Binding-site contacts:
Ligand atom O3 contacts residue MET204 of chain 1.A at 4.3 Å.
Ligand atom O4 contacts residue HIS171 of chain 1.A at 2.6 Å (h-bond).
Ligand atom O1 contacts residue HIS171 of chain 1.A at 3.5 Å.
Ligand atom O6 contacts residue THR183 of chain 1.A at 2.6 Å (h-bond).
Ligand atom C5 contacts residue TRP238 of chain 1.A at 3.6 Å (hydrophobic).
Ligand atom C6 contacts residue TRP238 of chain 1.A at 3.4 Å (hydrophobic).
Ligand atom C6 contacts residue PHE174 of chain 1.A at 4.5 Å (hydrophobic).
Ligand atom C2 contacts residue HIS171 of chain 1.A at 3.7 Å.
Ligand atom C6 contacts residue THR183 of chain 1.A at 3.2 Å.
Ligand atom O6 contacts residue TRP238 of chain 1.A at 3.7 Å.
Ligand atom C3 contacts residue TRP238 of chain 1.A at 3.9 Å (hydrophobic).
Ligand atom C6 contacts residue HIS171 of chain 1.A at 4.2 Å.
Ligand atom O3 contacts residue UDP1 of chain 1.B at 3.2 Å (h-bond).
Ligand atom O6 contacts residue PHE174 of chain 1.A at 3.5 Å.
Ligand atom C1 contacts residue HIS171 of chain 1.A at 3.8 Å.
Ligand atom O3 contacts residue TRP238 of chain 1.A at 4.5 Å.
Ligand atom C6 contacts residue TYR202 of chain 1.A at 3.7 Å (hydrophobic).
Ligand atom O4 contacts residue GLU241 of chain 1.A at 2.8 Å (salt-bridge).
Ligand atom C4 contacts residue TRP238 of chain 1.A at 3.7 Å (hydrophobic).
Ligand atom O6 contacts residue TYR202 of chain 1.A at 4.3 Å.
Ligand atom O1 contacts residue SER173 of chain 1.A at 4.1 Å.
Ligand atom O5 contacts residue PHE174 of chain 1.A at 4.1 Å.
Ligand atom C6 contacts residue GLU241 of chain 1.A at 3.5 Å.
Ligand atom C4 contacts residue HIS171 of chain 1.A at 3.8 Å.
Ligand atom C5 contacts residue HIS171 of chain 1.A at 3.9 Å.
Ligand atom C5 contacts residue GLU241 of chain 1.A at 4.1 Å.
Ligand atom C3 contacts residue HIS171 of chain 1.A at 4.3 Å.
Ligand atom O5 contacts residue HIS171 of chain 1.A at 3.2 Å (h-bond).
Ligand atom C4 contacts residue GLU241 of chain 1.A at 3.4 Å.

Sequence of chain 1.A:
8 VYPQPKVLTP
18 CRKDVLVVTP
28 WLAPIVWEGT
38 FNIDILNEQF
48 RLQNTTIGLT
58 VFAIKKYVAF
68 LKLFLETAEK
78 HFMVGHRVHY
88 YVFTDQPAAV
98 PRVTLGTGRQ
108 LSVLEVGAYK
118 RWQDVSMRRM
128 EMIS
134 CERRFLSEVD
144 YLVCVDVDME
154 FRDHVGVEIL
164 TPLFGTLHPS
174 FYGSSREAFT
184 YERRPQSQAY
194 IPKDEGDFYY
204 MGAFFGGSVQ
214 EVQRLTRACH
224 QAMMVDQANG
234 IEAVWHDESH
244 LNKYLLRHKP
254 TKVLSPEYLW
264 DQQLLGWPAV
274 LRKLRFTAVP

The small molecule below binds the protein below.
Small molecule (SMILES): OC[C@H]1O[C@@H](O)[C@H](O)[C@@H](O)[C@H]1O